A small-molecule ligand and the protein it binds are described below.
Small molecule (SMILES): CO[P](=O)(O)O[C@H]1[C@@H](O)[C@H](n2ccc(=O)[nH]c2=O)O[C@@H]1COP(=O)(O)O

Sequence of chain 3.A:
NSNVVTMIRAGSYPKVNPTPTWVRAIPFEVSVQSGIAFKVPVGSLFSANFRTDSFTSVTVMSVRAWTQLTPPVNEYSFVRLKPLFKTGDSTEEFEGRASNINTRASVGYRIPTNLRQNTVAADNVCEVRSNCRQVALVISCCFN

Binding-site contacts:
Ligand atom C3' contacts residue ARG125 of chain 3.A at 3.3 Å.
Ligand atom OP1 contacts residue ARG125 of chain 3.A at 2.9 Å (salt-bridge).
Ligand atom N3 contacts residue ARG125 of chain 3.A at 3.6 Å (salt-bridge).
Ligand atom P contacts residue ARG131 of chain 3.A at 3.5 Å.
Ligand atom C2 contacts residue ARG125 of chain 3.A at 3.8 Å.
Ligand atom O4 contacts residue ARG125 of chain 3.A at 3.8 Å.
Ligand atom N1 contacts residue ARG125 of chain 3.A at 3.7 Å.
Ligand atom O2 contacts residue ARG125 of chain 3.A at 3.9 Å.
Ligand atom C1' contacts residue ARG125 of chain 3.A at 4.2 Å.
Ligand atom OP1 contacts residue ARG131 of chain 3.A at 3.4 Å (salt-bridge).
Ligand atom C5' contacts residue SER77 of chain 3.A at 4.4 Å.
Ligand atom O5' contacts residue ARG131 of chain 3.A at 2.6 Å (salt-bridge).
Ligand atom C6 contacts residue ARG125 of chain 3.A at 3.5 Å.
Ligand atom O5' contacts residue ARG125 of chain 3.A at 3.0 Å (salt-bridge).
Ligand atom OP2 contacts residue SER77 of chain 3.A at 4.1 Å.
Ligand atom P contacts residue ARG125 of chain 3.A at 3.7 Å.
Ligand atom O3' contacts residue ARG125 of chain 3.A at 4.0 Å.
Ligand atom C2' contacts residue ARG125 of chain 3.A at 3.6 Å.
Ligand atom C5 contacts residue ARG125 of chain 3.A at 3.5 Å.
Ligand atom C5' contacts residue MET76 of chain 3.A at 4.3 Å (hydrophobic).
Ligand atom C4' contacts residue ARG125 of chain 3.A at 4.4 Å.
Ligand atom C4 contacts residue ARG125 of chain 3.A at 3.5 Å.
Ligand atom OP2 contacts residue ARG131 of chain 3.A at 3.7 Å.
Ligand atom OP3 contacts residue ARG125 of chain 3.A at 2.8 Å.
Ligand atom C5' contacts residue ARG131 of chain 3.A at 3.2 Å.
Ligand atom C5' contacts residue ARG125 of chain 3.A at 4.1 Å.